The protein below binds the small molecule below.
Small molecule (SMILES): Nc1ccn([C@@H]2O[C@@H](CNC(=O)CCc3nc4ccccc4[nH]3)[C@@H](O)[C@H]2O)c(=O)n1

Sequence of chain 1.A:
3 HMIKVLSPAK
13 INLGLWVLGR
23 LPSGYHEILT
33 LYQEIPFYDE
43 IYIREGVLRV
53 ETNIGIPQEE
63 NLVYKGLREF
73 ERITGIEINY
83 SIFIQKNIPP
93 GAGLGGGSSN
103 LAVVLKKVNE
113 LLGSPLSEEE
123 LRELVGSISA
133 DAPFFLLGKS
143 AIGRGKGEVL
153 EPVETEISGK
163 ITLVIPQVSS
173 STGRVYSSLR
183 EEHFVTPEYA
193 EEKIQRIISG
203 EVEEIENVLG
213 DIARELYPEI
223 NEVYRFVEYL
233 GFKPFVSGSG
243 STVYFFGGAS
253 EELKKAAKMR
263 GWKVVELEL

Binding-site contacts:
Ligand atom CAJ contacts residue SER173 of chain 1.A at 3.6 Å.
Ligand atom CAV contacts residue TYR27 of chain 1.A at 3.7 Å (hydrophobic).
Ligand atom CAG contacts residue TYR178 of chain 1.A at 3.7 Å (hydrophobic).
Ligand atom CAV contacts residue HIS28 of chain 1.A at 3.6 Å.
Ligand atom NAO contacts residue TYR27 of chain 1.A at 3.8 Å.
Ligand atom NAR contacts residue GLY175 of chain 1.A at 3.8 Å.
Ligand atom NBD contacts residue TYR178 of chain 1.A at 3.5 Å.
Ligand atom CAX contacts residue SER173 of chain 1.A at 3.2 Å.
Ligand atom CBA contacts residue TYR27 of chain 1.A at 3.8 Å (hydrophobic).
Ligand atom CAH contacts residue SER172 of chain 1.A at 3.9 Å.
Ligand atom CAH contacts residue SER173 of chain 1.A at 3.7 Å.
Ligand atom OAC contacts residue TYR27 of chain 1.A at 3.3 Å.
Ligand atom CAZ contacts residue TYR27 of chain 1.A at 3.6 Å (hydrophobic).
Ligand atom CAF contacts residue TYR27 of chain 1.A at 3.9 Å (hydrophobic).
Ligand atom NAA contacts residue HIS28 of chain 1.A at 3.0 Å (h-bond).
Ligand atom CAT contacts residue TYR178 of chain 1.A at 3.8 Å (hydrophobic).
Ligand atom NAO contacts residue HIS28 of chain 1.A at 3.1 Å (h-bond).
Ligand atom NAR contacts residue SER173 of chain 1.A at 3.8 Å.
Ligand atom CAG contacts residue TYR27 of chain 1.A at 3.8 Å (hydrophobic).
Ligand atom CAY contacts residue THR174 of chain 1.A at 3.8 Å.
Ligand atom CAY contacts residue SER173 of chain 1.A at 3.5 Å.
Ligand atom CAI contacts residue SER173 of chain 1.A at 3.6 Å.
Ligand atom CAW contacts residue SER173 of chain 1.A at 3.7 Å.
Ligand atom CAT contacts residue LYS148 of chain 1.A at 4.0 Å.
Ligand atom CAI contacts residue SER172 of chain 1.A at 3.3 Å.
Ligand atom NBD contacts residue TYR27 of chain 1.A at 3.7 Å.
Ligand atom CAK contacts residue SER172 of chain 1.A at 3.9 Å.
Ligand atom OAC contacts residue HIS28 of chain 1.A at 2.8 Å (h-bond).
Ligand atom OAC contacts residue TYR178 of chain 1.A at 3.5 Å.
Ligand atom OAS contacts residue THR174 of chain 1.A at 3.5 Å.
Ligand atom CAK contacts residue THR174 of chain 1.A at 3.4 Å.
Ligand atom NAA contacts residue LYS148 of chain 1.A at 2.9 Å (salt-bridge).
Ligand atom CAT contacts residue HIS28 of chain 1.A at 3.7 Å.
Ligand atom NAO contacts residue TYR178 of chain 1.A at 3.7 Å.
Ligand atom NAP contacts residue SER173 of chain 1.A at 3.3 Å (h-bond).
Ligand atom CAT contacts residue TYR27 of chain 1.A at 3.9 Å (hydrophobic).
Ligand atom OAS contacts residue TYR178 of chain 1.A at 3.9 Å.
Ligand atom CAV contacts residue TYR178 of chain 1.A at 3.7 Å (hydrophobic).
Ligand atom CBC contacts residue TYR178 of chain 1.A at 3.6 Å (hydrophobic).
Ligand atom CAK contacts residue SER173 of chain 1.A at 3.7 Å.